Sequence of chain 2.B:
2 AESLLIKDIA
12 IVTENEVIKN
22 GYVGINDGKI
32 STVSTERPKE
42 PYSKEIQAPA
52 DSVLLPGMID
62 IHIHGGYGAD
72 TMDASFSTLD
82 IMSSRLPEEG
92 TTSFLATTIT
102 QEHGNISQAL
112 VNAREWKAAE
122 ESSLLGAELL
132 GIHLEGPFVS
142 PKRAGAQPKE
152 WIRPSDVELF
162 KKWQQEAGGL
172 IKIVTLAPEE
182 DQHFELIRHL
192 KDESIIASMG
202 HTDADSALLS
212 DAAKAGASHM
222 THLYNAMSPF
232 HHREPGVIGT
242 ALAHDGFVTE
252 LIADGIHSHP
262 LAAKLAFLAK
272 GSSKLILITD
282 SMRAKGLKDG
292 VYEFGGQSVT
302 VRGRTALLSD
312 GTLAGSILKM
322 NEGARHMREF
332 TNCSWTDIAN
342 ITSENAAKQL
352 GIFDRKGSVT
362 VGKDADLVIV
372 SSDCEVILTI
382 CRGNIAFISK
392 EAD

Sequence of chain 1.B:
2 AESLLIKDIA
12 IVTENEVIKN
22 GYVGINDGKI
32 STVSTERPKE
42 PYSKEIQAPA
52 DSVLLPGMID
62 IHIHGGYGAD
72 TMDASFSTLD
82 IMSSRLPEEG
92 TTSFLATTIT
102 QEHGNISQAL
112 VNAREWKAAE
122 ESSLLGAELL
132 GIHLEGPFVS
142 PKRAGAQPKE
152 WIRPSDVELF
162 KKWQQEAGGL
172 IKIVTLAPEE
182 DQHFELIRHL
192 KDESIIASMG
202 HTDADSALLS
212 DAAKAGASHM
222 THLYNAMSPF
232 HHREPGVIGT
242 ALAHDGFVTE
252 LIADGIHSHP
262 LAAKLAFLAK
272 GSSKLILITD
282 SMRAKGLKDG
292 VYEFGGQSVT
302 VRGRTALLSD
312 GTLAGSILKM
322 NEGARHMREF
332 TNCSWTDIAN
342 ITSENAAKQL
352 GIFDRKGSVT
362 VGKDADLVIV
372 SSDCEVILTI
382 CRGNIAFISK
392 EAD

A protein and the small-molecule ligand that binds it are described below.
Small molecule (SMILES): N[C@@H]1[C@@H](O)[C@H](O)[C@@H](COP(=O)(O)O)O[C@@H]1O

Binding-site contacts:
Ligand atom P contacts residue ARG234 of chain 1.B at 3.8 Å.
Ligand atom N2 contacts residue GLY316 of chain 2.B at 3.3 Å (h-bond).
Ligand atom O2P contacts residue ASN226 of chain 2.B at 3.6 Å.
Ligand atom O3 contacts residue ALA147 of chain 2.B at 2.9 Å (h-bond).
Ligand atom P contacts residue ALA227 of chain 2.B at 3.6 Å.
Ligand atom C3 contacts residue LEU314 of chain 2.B at 3.5 Å (hydrophobic).
Ligand atom O3 contacts residue GLY146 of chain 2.B at 3.7 Å.
Ligand atom O6 contacts residue ALA227 of chain 2.B at 3.6 Å (h-bond).
Ligand atom C2 contacts residue ASP281 of chain 2.B at 3.7 Å.
Ligand atom C4 contacts residue GLY146 of chain 2.B at 4.0 Å.
Ligand atom O4 contacts residue LEU314 of chain 2.B at 2.7 Å (h-bond).
Ligand atom C5 contacts residue LEU314 of chain 2.B at 3.5 Å (hydrophobic).
Ligand atom N2 contacts residue ASP281 of chain 2.B at 3.3 Å (salt-bridge).
Ligand atom O3 contacts residue HIS202 of chain 2.B at 3.2 Å.
Ligand atom O1 contacts residue HIS258 of chain 2.B at 2.7 Å (h-bond).
Ligand atom O5 contacts residue ASN226 of chain 2.B at 3.4 Å.
Ligand atom O3 contacts residue FE1 of chain 2.I at 3.9 Å.
Ligand atom O4 contacts residue GLY146 of chain 2.B at 3.2 Å.
Ligand atom O3 contacts residue ALA145 of chain 2.B at 3.8 Å.
Ligand atom O1P contacts residue HIS233 of chain 1.B at 2.6 Å (h-bond).
Ligand atom O1 contacts residue GLY316 of chain 2.B at 3.0 Å (h-bond).
Ligand atom O1P contacts residue ARG234 of chain 1.B at 2.8 Å (salt-bridge).
Ligand atom O1P contacts residue ASN226 of chain 2.B at 2.8 Å (h-bond).
Ligand atom O1 contacts residue ASP281 of chain 2.B at 3.8 Å.
Ligand atom O6 contacts residue ASN226 of chain 2.B at 3.6 Å.
Ligand atom N2 contacts residue FE1 of chain 2.I at 3.7 Å.
Ligand atom O4 contacts residue THR313 of chain 2.B at 3.5 Å.
Ligand atom C6 contacts residue LEU314 of chain 2.B at 3.6 Å (hydrophobic).
Ligand atom P contacts residue ASN226 of chain 2.B at 3.9 Å.
Ligand atom O2P contacts residue ALA227 of chain 2.B at 2.6 Å (h-bond).
Ligand atom O3P contacts residue ARG234 of chain 1.B at 3.1 Å (salt-bridge).
Ligand atom C2 contacts residue FE1 of chain 2.I at 3.6 Å.
Ligand atom O1P contacts residue TYR225 of chain 2.B at 3.9 Å.
Ligand atom C1 contacts residue ASP281 of chain 2.B at 3.4 Å.
Ligand atom C1 contacts residue HIS258 of chain 2.B at 3.5 Å.
Ligand atom C3 contacts residue ALA147 of chain 2.B at 3.6 Å (hydrophobic).
Ligand atom O4 contacts residue ALA147 of chain 2.B at 3.4 Å (h-bond).
Ligand atom O5 contacts residue HIS258 of chain 2.B at 3.4 Å.
Ligand atom C4 contacts residue LEU314 of chain 2.B at 3.4 Å (hydrophobic).
Ligand atom P contacts residue HIS233 of chain 1.B at 3.9 Å.